Sequence of chain 2.A:
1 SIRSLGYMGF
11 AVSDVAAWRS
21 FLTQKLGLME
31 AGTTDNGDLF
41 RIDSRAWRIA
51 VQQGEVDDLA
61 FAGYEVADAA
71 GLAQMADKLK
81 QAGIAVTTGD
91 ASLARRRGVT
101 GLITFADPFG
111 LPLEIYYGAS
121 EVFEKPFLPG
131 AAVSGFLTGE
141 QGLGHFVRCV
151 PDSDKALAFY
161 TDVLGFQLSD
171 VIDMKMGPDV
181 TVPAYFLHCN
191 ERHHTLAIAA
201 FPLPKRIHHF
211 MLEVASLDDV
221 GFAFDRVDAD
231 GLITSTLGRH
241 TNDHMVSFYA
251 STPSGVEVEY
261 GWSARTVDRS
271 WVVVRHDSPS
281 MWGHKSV

Binding-site contacts:
Ligand atom CB6 contacts residue GLY255 of chain 2.A at 3.9 Å.
Ligand atom CL1 contacts residue LEU203 of chain 2.A at 3.9 Å.
Ligand atom CB1 contacts residue LYS205 of chain 2.A at 4.5 Å.
Ligand atom CB6 contacts residue LYS205 of chain 2.A at 3.7 Å.
Ligand atom CA5 contacts residue ILE207 of chain 2.A at 4.0 Å (hydrophobic).
Ligand atom CA6 contacts residue VAL256 of chain 2.A at 4.2 Å (hydrophobic).
Ligand atom OA3 contacts residue GLU257 of chain 2.A at 2.5 Å (salt-bridge).
Ligand atom CA4 contacts residue GLY255 of chain 2.A at 3.8 Å.
Ligand atom CA2 contacts residue GLY255 of chain 2.A at 3.4 Å.
Ligand atom CA5 contacts residue VAL256 of chain 2.A at 3.9 Å (hydrophobic).
Ligand atom CA6 contacts residue LYS205 of chain 2.A at 3.6 Å.
Ligand atom CA3 contacts residue GLU257 of chain 2.A at 3.5 Å.
Ligand atom CA1 contacts residue VAL256 of chain 2.A at 4.4 Å (hydrophobic).
Ligand atom CB5 contacts residue SER254 of chain 2.A at 4.2 Å.
Ligand atom CA4 contacts residue GLU257 of chain 2.A at 3.7 Å.
Ligand atom CA1 contacts residue GLY255 of chain 2.A at 3.8 Å.
Ligand atom CL1 contacts residue PRO204 of chain 2.A at 3.7 Å.
Ligand atom CB6 contacts residue SER254 of chain 2.A at 3.9 Å.
Ligand atom CB2 contacts residue PRO204 of chain 2.A at 3.7 Å (hydrophobic).
Ligand atom CA5 contacts residue LEU203 of chain 2.A at 3.8 Å (hydrophobic).
Ligand atom CA4 contacts residue LEU203 of chain 2.A at 4.0 Å (hydrophobic).
Ligand atom CA3 contacts residue LEU203 of chain 2.A at 4.3 Å (hydrophobic).
Ligand atom CA2 contacts residue LEU203 of chain 2.A at 4.3 Å (hydrophobic).
Ligand atom CB3 contacts residue PRO204 of chain 2.A at 3.5 Å (hydrophobic).
Ligand atom OA2 contacts residue GLY255 of chain 2.A at 3.9 Å.
Ligand atom CA1 contacts residue LEU203 of chain 2.A at 4.3 Å (hydrophobic).
Ligand atom CA6 contacts residue GLY255 of chain 2.A at 4.1 Å.
Ligand atom CB5 contacts residue LYS205 of chain 2.A at 3.6 Å.
Ligand atom CB5 contacts residue PRO204 of chain 2.A at 4.3 Å (hydrophobic).
Ligand atom OA3 contacts residue GLY255 of chain 2.A at 3.8 Å.
Ligand atom CA6 contacts residue LEU203 of chain 2.A at 4.1 Å (hydrophobic).
Ligand atom CA4 contacts residue VAL256 of chain 2.A at 4.2 Å (hydrophobic).
Ligand atom CB1 contacts residue PRO204 of chain 2.A at 4.2 Å (hydrophobic).
Ligand atom CA5 contacts residue HIS208 of chain 2.A at 3.8 Å.
Ligand atom CA4 contacts residue HIS208 of chain 2.A at 3.6 Å.
Ligand atom CB4 contacts residue PRO204 of chain 2.A at 3.9 Å (hydrophobic).
Ligand atom CA3 contacts residue GLY255 of chain 2.A at 3.4 Å.
Ligand atom CB6 contacts residue PRO204 of chain 2.A at 4.4 Å (hydrophobic).
Ligand atom CA5 contacts residue LYS205 of chain 2.A at 4.4 Å.
Ligand atom CA5 contacts residue GLY255 of chain 2.A at 4.1 Å.

This protein binds this small molecule.
Small molecule (SMILES): Oc1cccc(-c2ccccc2Cl)c1O